Binding-site contacts:
Ligand atom C1 contacts residue ASN69 of chain 52.D at 2.7 Å.
Ligand atom C5 contacts residue NAG1 of chain 52.X at 4.4 Å.
Ligand atom O3 contacts residue VAL31 of chain 52.D at 3.6 Å.
Ligand atom O1 contacts residue ASN69 of chain 52.D at 2.1 Å (h-bond).
Ligand atom C5 contacts residue ASN69 of chain 52.D at 3.7 Å.
Ligand atom O5 contacts residue MET33 of chain 52.D at 4.2 Å.
Ligand atom C7 contacts residue SER70 of chain 52.D at 4.4 Å.
Ligand atom O3 contacts residue NAG1 of chain 52.X at 2.6 Å (h-bond).
Ligand atom C7 contacts residue ASN69 of chain 52.D at 3.8 Å.
Ligand atom C6 contacts residue NAG1 of chain 52.X at 4.3 Å.
Ligand atom C5 contacts residue MET33 of chain 52.D at 3.7 Å (hydrophobic).
Ligand atom C6 contacts residue MET33 of chain 52.D at 3.5 Å (hydrophobic).
Ligand atom N2 contacts residue ASN69 of chain 52.D at 4.3 Å.
Ligand atom O6 contacts residue NAG1 of chain 52.X at 3.0 Å.
Ligand atom C6 contacts residue LEU24 of chain 52.D at 4.5 Å (hydrophobic).
Ligand atom O4 contacts residue NAG1 of chain 52.X at 3.0 Å.
Ligand atom O7 contacts residue ASN69 of chain 52.D at 3.8 Å.
Ligand atom C2 contacts residue VAL31 of chain 52.D at 4.0 Å (hydrophobic).
Ligand atom O5 contacts residue ASN69 of chain 52.D at 2.8 Å (h-bond).
Ligand atom N2 contacts residue VAL31 of chain 52.D at 4.0 Å.
Ligand atom C5 contacts residue VAL31 of chain 52.D at 4.2 Å (hydrophobic).
Ligand atom O1 contacts residue VAL31 of chain 52.D at 3.4 Å (h-bond).
Ligand atom C3 contacts residue NAG1 of chain 52.X at 3.7 Å.
Ligand atom C4 contacts residue NAG1 of chain 52.X at 3.2 Å.
Ligand atom C8 contacts residue SER70 of chain 52.D at 3.7 Å.
Ligand atom O4 contacts residue VAL31 of chain 52.D at 3.3 Å.
Ligand atom C8 contacts residue ASN69 of chain 52.D at 3.4 Å.
Ligand atom C6 contacts residue ASN69 of chain 52.D at 4.4 Å.
Ligand atom C2 contacts residue ASN69 of chain 52.D at 4.2 Å.
Ligand atom C4 contacts residue VAL31 of chain 52.D at 3.8 Å (hydrophobic).
Ligand atom O1 contacts residue MET33 of chain 52.D at 3.9 Å.
Ligand atom O1 contacts residue SER70 of chain 52.D at 4.2 Å.
Ligand atom C3 contacts residue VAL31 of chain 52.D at 3.0 Å (hydrophobic).
Ligand atom C1 contacts residue VAL31 of chain 52.D at 4.3 Å (hydrophobic).
Ligand atom C8 contacts residue ARG57 of chain 52.D at 4.2 Å.

Sequence of chain 52.D:
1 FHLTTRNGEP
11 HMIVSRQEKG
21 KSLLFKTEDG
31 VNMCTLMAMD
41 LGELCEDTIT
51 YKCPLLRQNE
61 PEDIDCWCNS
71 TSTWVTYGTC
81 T

The small molecule below binds the protein below.
Small molecule (SMILES): CC(=O)N[C@@H]1[C@@H](O)[C@H](O)[C@@H](CO)O[C@H]1O